Binding-site contacts:
Ligand atom O6 contacts residue TYR15 of chain 1.C at 4.1 Å.
Ligand atom O7 contacts residue PHE46 of chain 1.C at 3.4 Å (h-bond).
Ligand atom C6 contacts residue TYR15 of chain 1.C at 3.4 Å (hydrophobic).
Ligand atom C5 contacts residue TYR15 of chain 1.C at 4.4 Å (hydrophobic).
Ligand atom C7 contacts residue ASN48 of chain 1.C at 3.3 Å.
Ligand atom O7 contacts residue ASN48 of chain 1.C at 3.1 Å (h-bond).
Ligand atom C1 contacts residue ASN48 of chain 1.C at 1.4 Å.
Ligand atom C8 contacts residue ASN48 of chain 1.C at 4.5 Å.
Ligand atom C2 contacts residue ASN48 of chain 1.C at 2.5 Å.
Ligand atom O5 contacts residue ASN48 of chain 1.C at 2.5 Å (h-bond).
Ligand atom C8 contacts residue PHE46 of chain 1.C at 4.3 Å (hydrophobic).
Ligand atom C5 contacts residue ASN48 of chain 1.C at 3.7 Å.
Ligand atom O5 contacts residue TYR15 of chain 1.C at 3.6 Å.
Ligand atom C4 contacts residue ASN48 of chain 1.C at 4.3 Å.
Ligand atom O7 contacts residue SER47 of chain 1.C at 4.1 Å.
Ligand atom N2 contacts residue ASN48 of chain 1.C at 3.0 Å (h-bond).
Ligand atom C7 contacts residue PHE46 of chain 1.C at 4.3 Å (hydrophobic).
Ligand atom C3 contacts residue ASN48 of chain 1.C at 3.8 Å.

Sequence of chain 1.C:
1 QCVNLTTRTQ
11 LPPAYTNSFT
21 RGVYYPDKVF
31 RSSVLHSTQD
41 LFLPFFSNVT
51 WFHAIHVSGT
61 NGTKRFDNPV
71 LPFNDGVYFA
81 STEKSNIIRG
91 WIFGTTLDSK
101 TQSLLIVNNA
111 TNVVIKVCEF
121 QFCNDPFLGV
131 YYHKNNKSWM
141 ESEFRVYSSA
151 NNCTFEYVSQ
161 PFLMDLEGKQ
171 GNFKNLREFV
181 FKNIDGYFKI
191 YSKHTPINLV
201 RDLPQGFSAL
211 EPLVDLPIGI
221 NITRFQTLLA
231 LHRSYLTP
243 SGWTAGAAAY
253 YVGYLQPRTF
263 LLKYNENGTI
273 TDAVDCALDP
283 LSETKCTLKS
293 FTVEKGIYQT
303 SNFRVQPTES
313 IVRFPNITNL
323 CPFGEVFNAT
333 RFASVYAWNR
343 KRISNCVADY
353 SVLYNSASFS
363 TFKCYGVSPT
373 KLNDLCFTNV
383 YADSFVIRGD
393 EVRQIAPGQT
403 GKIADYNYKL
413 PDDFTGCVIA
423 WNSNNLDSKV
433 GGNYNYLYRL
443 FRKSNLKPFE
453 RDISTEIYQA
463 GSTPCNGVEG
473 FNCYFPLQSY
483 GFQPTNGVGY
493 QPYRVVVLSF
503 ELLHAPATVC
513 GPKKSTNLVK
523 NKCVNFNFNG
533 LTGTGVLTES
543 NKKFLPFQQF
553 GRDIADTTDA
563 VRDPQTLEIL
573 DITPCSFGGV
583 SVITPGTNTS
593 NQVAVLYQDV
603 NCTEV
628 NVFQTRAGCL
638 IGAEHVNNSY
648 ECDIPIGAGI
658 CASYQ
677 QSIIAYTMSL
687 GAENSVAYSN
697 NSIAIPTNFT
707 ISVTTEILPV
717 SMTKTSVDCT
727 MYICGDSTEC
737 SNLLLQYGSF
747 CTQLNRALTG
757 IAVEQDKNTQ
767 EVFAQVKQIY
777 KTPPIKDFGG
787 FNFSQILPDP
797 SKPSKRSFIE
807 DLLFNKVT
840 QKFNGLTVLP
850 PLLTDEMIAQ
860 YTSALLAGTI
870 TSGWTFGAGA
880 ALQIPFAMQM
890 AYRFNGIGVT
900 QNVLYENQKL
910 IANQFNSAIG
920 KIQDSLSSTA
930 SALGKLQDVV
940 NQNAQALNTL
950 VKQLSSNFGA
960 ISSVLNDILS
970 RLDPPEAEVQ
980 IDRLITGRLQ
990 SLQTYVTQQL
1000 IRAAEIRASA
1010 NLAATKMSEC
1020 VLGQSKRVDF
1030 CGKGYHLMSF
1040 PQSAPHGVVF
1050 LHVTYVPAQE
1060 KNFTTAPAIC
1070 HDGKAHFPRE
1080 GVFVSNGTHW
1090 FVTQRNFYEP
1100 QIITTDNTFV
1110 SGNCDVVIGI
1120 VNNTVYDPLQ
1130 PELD

The small molecule below binds the protein below.
Small molecule (SMILES): CC(=O)N[C@@H]1[C@@H](O)[C@H](O)[C@@H](CO)O[C@H]1O